Sequence of chain 1.C:
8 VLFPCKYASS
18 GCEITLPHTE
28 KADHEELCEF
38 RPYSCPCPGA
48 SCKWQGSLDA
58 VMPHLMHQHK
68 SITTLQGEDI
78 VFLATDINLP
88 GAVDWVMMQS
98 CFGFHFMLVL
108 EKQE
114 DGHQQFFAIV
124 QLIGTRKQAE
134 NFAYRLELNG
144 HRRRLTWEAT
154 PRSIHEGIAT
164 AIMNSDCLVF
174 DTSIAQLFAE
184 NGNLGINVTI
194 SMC

The small molecule below binds the protein below.
Small molecule (SMILES): CC[C@H](NC(=O)[C@@H](NC(=O)[C@@H]1CCCN1C(=O)[C@H](CCCN=C(N)N)NC(=O)[C@@H](N)CC(C)C)C(C)C)C(=O)N[C@@H](CCSC)C(=O)N[C@H](C(=O)N[C@@H](CCCN=C(N)N)C(=O)N1CCC[C@H]1C(=O)N[C@H](C(=O)N[C@H](C=O)C(C)C)[C@@H](C)O)C(C)C

Binding-site contacts:
Ligand atom NH2 contacts residue ASP76 of chain 1.C at 3.5 Å (salt-bridge).
Ligand atom CG contacts residue ILE77 of chain 1.C at 3.8 Å (hydrophobic).
Ligand atom CD contacts residue ASP76 of chain 1.C at 3.6 Å.
Ligand atom O contacts residue LEU80 of chain 1.C at 3.2 Å (h-bond).
Ligand atom CD contacts residue ASP76 of chain 1.C at 3.5 Å.
Ligand atom CB contacts residue VAL78 of chain 1.C at 3.6 Å (hydrophobic).
Ligand atom N contacts residue VAL78 of chain 1.C at 3.1 Å (h-bond).
Ligand atom N contacts residue ASP91 of chain 1.C at 2.8 Å (salt-bridge).
Ligand atom O contacts residue VAL78 of chain 1.C at 2.9 Å (h-bond).
Ligand atom CB contacts residue TRP92 of chain 1.C at 3.5 Å (hydrophobic).
Ligand atom N contacts residue LEU72 of chain 1.C at 3.5 Å.
Ligand atom N contacts residue LEU80 of chain 1.C at 3.1 Å (h-bond).
Ligand atom CG contacts residue THR82 of chain 1.C at 3.8 Å.
Ligand atom CB contacts residue VAL90 of chain 1.C at 3.4 Å (hydrophobic).
Ligand atom CD contacts residue THR82 of chain 1.C at 3.7 Å.
Ligand atom CA contacts residue THR82 of chain 1.C at 3.6 Å.
Ligand atom CZ contacts residue ASP76 of chain 1.C at 3.5 Å.
Ligand atom CA contacts residue VAL78 of chain 1.C at 3.6 Å (hydrophobic).
Ligand atom O contacts residue LEU80 of chain 1.C at 3.0 Å (h-bond).
Ligand atom CB contacts residue LEU72 of chain 1.C at 3.4 Å (hydrophobic).
Ligand atom N contacts residue TRP92 of chain 1.C at 3.7 Å.
Ligand atom O contacts residue ILE77 of chain 1.C at 3.7 Å.
Ligand atom CG1 contacts residue VAL93 of chain 1.C at 3.3 Å (hydrophobic).
Ligand atom O contacts residue ASP91 of chain 1.C at 3.2 Å (salt-bridge).
Ligand atom O contacts residue VAL90 of chain 1.C at 3.4 Å.
Ligand atom O contacts residue VAL78 of chain 1.C at 3.7 Å.
Ligand atom CA contacts residue ASP91 of chain 1.C at 3.2 Å.
Ligand atom C contacts residue ASP91 of chain 1.C at 3.5 Å.
Ligand atom CG contacts residue ASP76 of chain 1.C at 3.4 Å.
Ligand atom CG2 contacts residue PHE79 of chain 1.C at 3.4 Å (hydrophobic).
Ligand atom CB contacts residue PHE79 of chain 1.C at 3.6 Å (hydrophobic).
Ligand atom CG2 contacts residue MET94 of chain 1.C at 3.7 Å (hydrophobic).
Ligand atom C contacts residue LEU72 of chain 1.C at 3.7 Å (hydrophobic).
Ligand atom O contacts residue THR82 of chain 1.C at 3.1 Å (h-bond).
Ligand atom CB contacts residue MET94 of chain 1.C at 3.5 Å (hydrophobic).
Ligand atom CG contacts residue THR70 of chain 1.C at 3.6 Å.
Ligand atom NH1 contacts residue ASN190 of chain 1.C at 3.1 Å.
Ligand atom NE contacts residue ASP76 of chain 1.C at 2.7 Å (salt-bridge).
Ligand atom O contacts residue TRP92 of chain 1.C at 3.6 Å.
Ligand atom CD contacts residue TRP92 of chain 1.C at 3.6 Å (hydrophobic).